Sequence of chain 1.A:
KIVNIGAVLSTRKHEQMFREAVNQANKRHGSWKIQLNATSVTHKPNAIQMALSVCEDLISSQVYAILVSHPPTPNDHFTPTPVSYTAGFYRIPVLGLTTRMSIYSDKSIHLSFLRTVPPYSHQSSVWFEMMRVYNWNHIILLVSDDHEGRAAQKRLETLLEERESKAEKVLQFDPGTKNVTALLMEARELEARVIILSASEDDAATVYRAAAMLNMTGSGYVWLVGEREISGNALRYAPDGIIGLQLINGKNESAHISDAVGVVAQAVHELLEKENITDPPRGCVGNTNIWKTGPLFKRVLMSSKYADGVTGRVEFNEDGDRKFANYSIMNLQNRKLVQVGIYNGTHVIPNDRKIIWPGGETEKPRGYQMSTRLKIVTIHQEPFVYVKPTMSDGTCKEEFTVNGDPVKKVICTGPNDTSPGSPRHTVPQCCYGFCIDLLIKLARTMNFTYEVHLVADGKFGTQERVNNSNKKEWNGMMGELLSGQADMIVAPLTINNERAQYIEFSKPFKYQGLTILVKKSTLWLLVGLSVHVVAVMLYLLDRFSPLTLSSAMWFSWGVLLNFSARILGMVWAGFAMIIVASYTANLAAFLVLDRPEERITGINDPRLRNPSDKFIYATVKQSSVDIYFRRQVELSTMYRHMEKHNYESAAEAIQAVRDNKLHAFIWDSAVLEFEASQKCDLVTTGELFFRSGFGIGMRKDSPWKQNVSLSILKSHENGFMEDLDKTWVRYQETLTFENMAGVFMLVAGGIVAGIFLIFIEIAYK

Binding-site contacts:
Ligand atom C3 contacts residue ASN491 of chain 1.A at 3.9 Å.
Ligand atom C8 contacts residue ASN491 of chain 1.A at 3.7 Å.
Ligand atom N2 contacts residue ASN491 of chain 1.A at 3.0 Å (h-bond).
Ligand atom C1 contacts residue ARG489 of chain 1.A at 4.0 Å.
Ligand atom C2 contacts residue ASN491 of chain 1.A at 2.6 Å.
Ligand atom O4 contacts residue GLN686 of chain 1.A at 4.5 Å.
Ligand atom C1 contacts residue ASN491 of chain 1.A at 1.5 Å.
Ligand atom O7 contacts residue ASN491 of chain 1.A at 3.5 Å (h-bond).
Ligand atom C7 contacts residue ASN491 of chain 1.A at 3.1 Å.
Ligand atom O5 contacts residue ASN491 of chain 1.A at 2.4 Å (h-bond).
Ligand atom C5 contacts residue ASN491 of chain 1.A at 3.7 Å.
Ligand atom C8 contacts residue VAL490 of chain 1.A at 3.8 Å (hydrophobic).
Ligand atom C4 contacts residue ASN491 of chain 1.A at 4.3 Å.

This small molecule binds to this protein.
Small molecule (SMILES): CC(=O)N[C@@H]1[C@@H](O)[C@H](O)[C@@H](CO)O[C@H]1O